Sequence of chain 1.W:
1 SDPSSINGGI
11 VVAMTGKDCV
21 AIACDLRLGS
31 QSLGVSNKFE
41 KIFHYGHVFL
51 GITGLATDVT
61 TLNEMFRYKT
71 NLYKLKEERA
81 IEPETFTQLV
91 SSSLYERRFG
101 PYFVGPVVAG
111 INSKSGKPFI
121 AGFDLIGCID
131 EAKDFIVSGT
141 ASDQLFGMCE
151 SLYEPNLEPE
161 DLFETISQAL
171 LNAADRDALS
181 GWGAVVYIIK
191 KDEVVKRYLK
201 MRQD

Sequence of chain 1.J:
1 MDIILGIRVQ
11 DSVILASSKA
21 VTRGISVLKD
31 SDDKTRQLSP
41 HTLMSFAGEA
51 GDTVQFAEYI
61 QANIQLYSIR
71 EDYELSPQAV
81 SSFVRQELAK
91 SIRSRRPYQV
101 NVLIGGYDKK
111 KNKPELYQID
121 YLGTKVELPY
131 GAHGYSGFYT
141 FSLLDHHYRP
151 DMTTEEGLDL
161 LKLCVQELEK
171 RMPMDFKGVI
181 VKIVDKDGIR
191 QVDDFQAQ

A protein and the small-molecule ligand that binds it are described below.
Small molecule (SMILES): CC[C@H](C)[C@H](C=O)[C@@H](O)C(=O)NCCCC[C@H](NC(=O)[C@H](C)NC(=O)OCc1ccccc1)C(=O)OCc1ccccc1

Binding-site contacts:
Ligand atom O38 contacts residue GLY47 of chain 1.K at 3.5 Å (h-bond).
Ligand atom C19 contacts residue THR1 of chain 1.K at 3.0 Å.
Ligand atom C2 contacts residue SER131 of chain 1.K at 3.8 Å.
Ligand atom C42 contacts residue SER131 of chain 1.K at 3.7 Å.
Ligand atom C43 contacts residue PHE138 of chain 1.X at 3.4 Å (hydrophobic).
Ligand atom C43 contacts residue SER32 of chain 1.W at 3.7 Å.
Ligand atom C37 contacts residue SER96 of chain 1.K at 3.8 Å.
Ligand atom C31 contacts residue GLY47 of chain 1.K at 3.4 Å.
Ligand atom C34 contacts residue TYR114 of chain 1.K at 3.7 Å (hydrophobic).
Ligand atom O22 contacts residue THR1 of chain 1.K at 2.3 Å (h-bond).
Ligand atom O27 contacts residue LYS33 of chain 1.K at 3.4 Å (salt-bridge).
Ligand atom O41 contacts residue GLN133 of chain 1.K at 3.0 Å (h-bond).
Ligand atom O6 contacts residue ILE25 of chain 1.J at 3.3 Å.
Ligand atom C1 contacts residue SER32 of chain 1.W at 3.0 Å.
Ligand atom C16 contacts residue THR1 of chain 1.K at 3.5 Å.
Ligand atom C36 contacts residue SER117 of chain 1.K at 3.5 Å.
Ligand atom C18 contacts residue THR1 of chain 1.K at 3.5 Å.
Ligand atom C7 contacts residue ILE25 of chain 1.J at 3.5 Å (hydrophobic).
Ligand atom C4 contacts residue SER131 of chain 1.K at 3.7 Å.
Ligand atom O22 contacts residue GLY47 of chain 1.K at 3.1 Å (h-bond).
Ligand atom O41 contacts residue ILE25 of chain 1.J at 2.9 Å.
Ligand atom O27 contacts residue ARG19 of chain 1.K at 2.7 Å (salt-bridge).
Ligand atom C23 contacts residue LYS33 of chain 1.K at 3.6 Å.
Ligand atom C7 contacts residue GLN133 of chain 1.K at 3.5 Å.
Ligand atom C21 contacts residue THR1 of chain 1.K at 1.4 Å.
Ligand atom C43 contacts residue SER131 of chain 1.K at 3.7 Å.
Ligand atom C24 contacts residue MET45 of chain 1.K at 3.7 Å (hydrophobic).
Ligand atom C16 contacts residue SER131 of chain 1.K at 3.5 Å.
Ligand atom O22 contacts residue ALA46 of chain 1.K at 3.5 Å.
Ligand atom C23 contacts residue THR1 of chain 1.K at 3.1 Å.
Ligand atom C24 contacts residue THR1 of chain 1.K at 3.7 Å.
Ligand atom C32 contacts residue GLY98 of chain 1.K at 3.6 Å.
Ligand atom O39 contacts residue GLY130 of chain 1.K at 3.7 Å.
Ligand atom C3 contacts residue SER131 of chain 1.K at 3.7 Å.
Ligand atom C33 contacts residue GLY98 of chain 1.K at 3.7 Å.
Ligand atom C25 contacts residue MET45 of chain 1.K at 3.3 Å (hydrophobic).
Ligand atom N17 contacts residue THR1 of chain 1.K at 3.1 Å (h-bond).
Ligand atom O27 contacts residue THR1 of chain 1.K at 2.7 Å (h-bond).
Ligand atom C20 contacts residue THR1 of chain 1.K at 2.6 Å.
Ligand atom C31 contacts residue ALA46 of chain 1.K at 3.6 Å (hydrophobic).

Sequence of chain 1.X:
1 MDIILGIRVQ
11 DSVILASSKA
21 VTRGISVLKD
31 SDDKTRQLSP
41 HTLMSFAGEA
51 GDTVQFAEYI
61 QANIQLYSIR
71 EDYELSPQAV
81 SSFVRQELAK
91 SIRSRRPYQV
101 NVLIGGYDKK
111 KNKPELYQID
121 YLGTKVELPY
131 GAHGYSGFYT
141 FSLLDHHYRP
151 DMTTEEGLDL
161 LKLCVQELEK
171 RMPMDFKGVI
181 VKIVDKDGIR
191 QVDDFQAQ

Sequence of chain 1.K:
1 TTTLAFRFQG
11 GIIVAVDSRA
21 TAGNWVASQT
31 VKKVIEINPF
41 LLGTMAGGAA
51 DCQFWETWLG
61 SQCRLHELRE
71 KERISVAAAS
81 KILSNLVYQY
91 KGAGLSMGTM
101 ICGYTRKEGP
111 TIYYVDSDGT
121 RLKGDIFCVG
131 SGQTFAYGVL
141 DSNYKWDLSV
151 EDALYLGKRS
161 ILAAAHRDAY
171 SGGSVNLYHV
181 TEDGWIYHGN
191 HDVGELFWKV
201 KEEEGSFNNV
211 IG